A small-molecule ligand and the protein it binds are described below.
Small molecule (SMILES): CC(=O)N[C@@H]1[C@@H](O)[C@H](O)[C@@H](CO)O[C@H]1O

Binding-site contacts:
Ligand atom O5 contacts residue SER89 of chain 1.E at 4.2 Å.
Ligand atom C1 contacts residue ASN55 of chain 1.E at 1.4 Å.
Ligand atom C5 contacts residue ASN55 of chain 1.E at 3.6 Å.
Ligand atom C6 contacts residue SER89 of chain 1.E at 4.1 Å.
Ligand atom N2 contacts residue SER57 of chain 1.E at 3.4 Å (h-bond).
Ligand atom C1 contacts residue TRP90 of chain 1.E at 3.8 Å (hydrophobic).
Ligand atom O7 contacts residue ASN55 of chain 1.E at 3.2 Å (h-bond).
Ligand atom O5 contacts residue ASN55 of chain 1.E at 2.4 Å (h-bond).
Ligand atom C7 contacts residue ASN55 of chain 1.E at 3.4 Å.
Ligand atom C2 contacts residue TRP90 of chain 1.E at 4.3 Å (hydrophobic).
Ligand atom C4 contacts residue ASN55 of chain 1.E at 4.0 Å.
Ligand atom C5 contacts residue SER89 of chain 1.E at 4.1 Å.
Ligand atom C3 contacts residue TRP90 of chain 1.E at 4.3 Å (hydrophobic).
Ligand atom O7 contacts residue SER57 of chain 1.E at 3.6 Å (h-bond).
Ligand atom C1 contacts residue SER57 of chain 1.E at 4.4 Å.
Ligand atom C3 contacts residue ASN55 of chain 1.E at 3.6 Å.
Ligand atom C2 contacts residue ASN55 of chain 1.E at 2.2 Å.
Ligand atom N2 contacts residue TRP90 of chain 1.E at 4.0 Å.
Ligand atom C7 contacts residue SER57 of chain 1.E at 3.6 Å.
Ligand atom N2 contacts residue ASN55 of chain 1.E at 2.8 Å (h-bond).

Sequence of chain 1.E:
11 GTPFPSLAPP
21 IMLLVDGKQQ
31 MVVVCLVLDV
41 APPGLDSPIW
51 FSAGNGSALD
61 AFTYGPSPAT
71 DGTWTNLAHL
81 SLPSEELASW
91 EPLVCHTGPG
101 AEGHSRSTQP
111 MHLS